Sequence of chain 1.A:
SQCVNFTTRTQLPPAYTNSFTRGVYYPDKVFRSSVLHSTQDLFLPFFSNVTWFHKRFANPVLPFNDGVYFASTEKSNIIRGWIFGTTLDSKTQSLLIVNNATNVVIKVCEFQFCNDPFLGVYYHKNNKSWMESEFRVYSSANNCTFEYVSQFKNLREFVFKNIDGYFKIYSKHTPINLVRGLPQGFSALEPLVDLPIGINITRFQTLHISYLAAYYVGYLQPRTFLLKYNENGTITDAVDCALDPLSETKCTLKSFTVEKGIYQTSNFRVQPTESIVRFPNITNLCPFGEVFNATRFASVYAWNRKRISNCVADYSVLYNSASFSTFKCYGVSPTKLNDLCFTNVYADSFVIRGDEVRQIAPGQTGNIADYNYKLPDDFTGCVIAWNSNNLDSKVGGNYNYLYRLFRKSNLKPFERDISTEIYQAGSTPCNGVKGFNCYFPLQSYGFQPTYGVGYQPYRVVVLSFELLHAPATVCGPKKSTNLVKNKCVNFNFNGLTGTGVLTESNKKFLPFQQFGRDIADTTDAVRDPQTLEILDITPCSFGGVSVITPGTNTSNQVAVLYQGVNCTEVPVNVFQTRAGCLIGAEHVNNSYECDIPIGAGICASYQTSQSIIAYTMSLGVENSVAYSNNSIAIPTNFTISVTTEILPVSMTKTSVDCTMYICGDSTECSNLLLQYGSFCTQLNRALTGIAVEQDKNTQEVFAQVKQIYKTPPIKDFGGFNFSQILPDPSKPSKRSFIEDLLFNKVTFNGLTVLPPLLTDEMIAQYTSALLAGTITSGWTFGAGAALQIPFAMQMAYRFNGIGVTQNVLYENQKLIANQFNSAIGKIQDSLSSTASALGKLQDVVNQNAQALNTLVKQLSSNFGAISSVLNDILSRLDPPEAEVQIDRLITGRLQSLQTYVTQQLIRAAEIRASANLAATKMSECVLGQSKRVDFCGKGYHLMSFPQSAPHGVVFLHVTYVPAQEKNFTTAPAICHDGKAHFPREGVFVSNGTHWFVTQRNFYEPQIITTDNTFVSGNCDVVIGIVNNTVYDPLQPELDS

This protein binds this small molecule.
Small molecule (SMILES): CC(=O)N[C@@H]1[C@@H](O)[C@H](O)[C@@H](CO)O[C@H]1O

Binding-site contacts:
Ligand atom C8 contacts residue GLU132 of chain 1.A at 3.8 Å.
Ligand atom C1 contacts residue ASN165 of chain 1.A at 1.4 Å.
Ligand atom O5 contacts residue ASN165 of chain 1.A at 2.4 Å (h-bond).
Ligand atom C2 contacts residue ASN165 of chain 1.A at 2.5 Å.
Ligand atom C4 contacts residue ASN165 of chain 1.A at 4.2 Å.
Ligand atom N2 contacts residue GLU132 of chain 1.A at 3.4 Å (salt-bridge).
Ligand atom C7 contacts residue ASN165 of chain 1.A at 4.0 Å.
Ligand atom C7 contacts residue GLU132 of chain 1.A at 3.5 Å.
Ligand atom C1 contacts residue GLU132 of chain 1.A at 4.1 Å.
Ligand atom C2 contacts residue GLU132 of chain 1.A at 3.9 Å.
Ligand atom O7 contacts residue GLU132 of chain 1.A at 4.0 Å.
Ligand atom C3 contacts residue ASN165 of chain 1.A at 3.8 Å.
Ligand atom N2 contacts residue ASN165 of chain 1.A at 2.9 Å (h-bond).
Ligand atom C5 contacts residue ASN165 of chain 1.A at 3.6 Å.